Binding-site contacts:
Ligand atom C4 contacts residue ASN127 of chain 1.E at 4.3 Å.
Ligand atom O6 contacts residue THR129 of chain 1.E at 4.2 Å.
Ligand atom O7 contacts residue SER167 of chain 1.E at 4.4 Å.
Ligand atom C8 contacts residue ARG166 of chain 1.E at 4.2 Å.
Ligand atom C5 contacts residue LYS54 of chain 1.A at 3.7 Å.
Ligand atom C5 contacts residue THR129 of chain 1.E at 3.6 Å.
Ligand atom C3 contacts residue ASN127 of chain 1.E at 3.8 Å.
Ligand atom C3 contacts residue LYS54 of chain 1.A at 4.4 Å.
Ligand atom C1 contacts residue THR129 of chain 1.E at 3.7 Å.
Ligand atom C8 contacts residue ILE165 of chain 1.E at 4.5 Å (hydrophobic).
Ligand atom O5 contacts residue THR129 of chain 1.E at 3.8 Å.
Ligand atom N2 contacts residue ASN127 of chain 1.E at 2.8 Å (h-bond).
Ligand atom O5 contacts residue ASN127 of chain 1.E at 2.5 Å (h-bond).
Ligand atom N2 contacts residue THR129 of chain 1.E at 4.4 Å.
Ligand atom C3 contacts residue THR129 of chain 1.E at 3.9 Å.
Ligand atom C2 contacts residue THR129 of chain 1.E at 4.4 Å.
Ligand atom C6 contacts residue LYS54 of chain 1.A at 4.0 Å.
Ligand atom O6 contacts residue PRO131 of chain 1.E at 3.8 Å.
Ligand atom C2 contacts residue ASN127 of chain 1.E at 2.4 Å.
Ligand atom O6 contacts residue LYS54 of chain 1.A at 3.2 Å (salt-bridge).
Ligand atom C8 contacts residue SER167 of chain 1.E at 3.0 Å.
Ligand atom C6 contacts residue THR129 of chain 1.E at 4.4 Å.
Ligand atom C7 contacts residue ASN127 of chain 1.E at 3.2 Å.
Ligand atom O7 contacts residue ASN127 of chain 1.E at 3.4 Å (h-bond).
Ligand atom C8 contacts residue ASN127 of chain 1.E at 4.3 Å.
Ligand atom C7 contacts residue THR129 of chain 1.E at 3.6 Å.
Ligand atom N2 contacts residue HIS244 of chain 1.E at 4.4 Å.
Ligand atom C7 contacts residue SER167 of chain 1.E at 4.1 Å.
Ligand atom C4 contacts residue LYS54 of chain 1.A at 3.8 Å.
Ligand atom O4 contacts residue LYS54 of chain 1.A at 2.8 Å (salt-bridge).
Ligand atom C5 contacts residue ASN127 of chain 1.E at 3.7 Å.
Ligand atom O6 contacts residue GLY130 of chain 1.E at 4.2 Å.
Ligand atom C1 contacts residue ASN127 of chain 1.E at 1.4 Å.
Ligand atom O7 contacts residue THR129 of chain 1.E at 2.4 Å (h-bond).

Sequence of chain 1.E:
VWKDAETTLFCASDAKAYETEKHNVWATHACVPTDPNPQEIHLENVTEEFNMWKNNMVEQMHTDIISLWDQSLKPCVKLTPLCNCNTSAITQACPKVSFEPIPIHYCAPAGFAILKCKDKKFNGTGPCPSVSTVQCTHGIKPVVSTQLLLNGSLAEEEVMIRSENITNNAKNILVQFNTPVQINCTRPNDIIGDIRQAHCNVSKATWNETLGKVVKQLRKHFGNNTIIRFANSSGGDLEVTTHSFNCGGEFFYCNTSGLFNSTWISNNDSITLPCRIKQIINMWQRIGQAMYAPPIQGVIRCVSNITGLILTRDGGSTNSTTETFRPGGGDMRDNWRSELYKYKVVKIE

A protein and the small-molecule ligand that binds it are described below.
Small molecule (SMILES): CC(=O)N[C@H]1[C@H](O[C@H]2[C@H](O)[C@@H](NC(C)=O)CO[C@@H]2CO)O[C@H](CO)[C@@H](O)[C@@H]1O

Sequence of chain 1.A:
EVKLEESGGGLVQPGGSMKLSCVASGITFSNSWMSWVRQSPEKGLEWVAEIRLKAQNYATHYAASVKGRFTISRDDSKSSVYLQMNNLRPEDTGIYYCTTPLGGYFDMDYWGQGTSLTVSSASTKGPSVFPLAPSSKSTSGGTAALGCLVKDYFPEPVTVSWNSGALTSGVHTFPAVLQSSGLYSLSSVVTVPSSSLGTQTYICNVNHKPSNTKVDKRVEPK